Sequence of chain 1.C:
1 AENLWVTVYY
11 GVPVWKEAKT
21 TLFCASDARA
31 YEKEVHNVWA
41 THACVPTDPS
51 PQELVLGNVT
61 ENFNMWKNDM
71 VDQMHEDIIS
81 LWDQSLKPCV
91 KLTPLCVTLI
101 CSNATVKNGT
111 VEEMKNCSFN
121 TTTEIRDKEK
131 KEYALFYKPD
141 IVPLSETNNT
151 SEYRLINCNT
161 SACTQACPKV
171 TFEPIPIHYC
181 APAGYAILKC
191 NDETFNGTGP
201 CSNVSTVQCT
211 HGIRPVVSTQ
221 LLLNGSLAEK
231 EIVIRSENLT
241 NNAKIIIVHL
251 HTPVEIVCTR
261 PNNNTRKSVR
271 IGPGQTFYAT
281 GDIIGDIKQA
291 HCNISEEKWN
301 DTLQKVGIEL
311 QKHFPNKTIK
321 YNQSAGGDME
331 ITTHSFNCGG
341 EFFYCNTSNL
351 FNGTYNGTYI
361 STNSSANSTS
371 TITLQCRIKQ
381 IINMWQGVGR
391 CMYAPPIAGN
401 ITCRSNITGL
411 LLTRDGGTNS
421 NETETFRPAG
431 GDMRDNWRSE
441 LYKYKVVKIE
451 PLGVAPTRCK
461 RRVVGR

Binding-site contacts:
Ligand atom N2 contacts residue ASN293 of chain 1.C at 3.0 Å (h-bond).
Ligand atom C5 contacts residue THR371 of chain 1.C at 4.1 Å.
Ligand atom O5 contacts residue THR373 of chain 1.C at 3.4 Å (h-bond).
Ligand atom C3 contacts residue HIS291 of chain 1.C at 4.3 Å.
Ligand atom C2 contacts residue HIS291 of chain 1.C at 4.0 Å.
Ligand atom C3 contacts residue ASN293 of chain 1.C at 3.8 Å.
Ligand atom C8 contacts residue VAL257 of chain 1.C at 3.9 Å (hydrophobic).
Ligand atom O6 contacts residue THR371 of chain 1.C at 2.9 Å (h-bond).
Ligand atom C6 contacts residue THR371 of chain 1.C at 3.8 Å.
Ligand atom C7 contacts residue HIS291 of chain 1.C at 4.4 Å.
Ligand atom O5 contacts residue THR371 of chain 1.C at 3.0 Å (h-bond).
Ligand atom C1 contacts residue ASN293 of chain 1.C at 1.4 Å.
Ligand atom N2 contacts residue HIS291 of chain 1.C at 3.6 Å (h-bond).
Ligand atom C8 contacts residue THR259 of chain 1.C at 4.0 Å.
Ligand atom C1 contacts residue THR373 of chain 1.C at 4.2 Å.
Ligand atom O6 contacts residue THR373 of chain 1.C at 3.9 Å.
Ligand atom C7 contacts residue VAL257 of chain 1.C at 4.3 Å (hydrophobic).
Ligand atom C4 contacts residue ASN293 of chain 1.C at 4.2 Å.
Ligand atom O5 contacts residue ASN293 of chain 1.C at 2.3 Å (h-bond).
Ligand atom O7 contacts residue VAL257 of chain 1.C at 4.0 Å.
Ligand atom C6 contacts residue THR373 of chain 1.C at 3.6 Å.
Ligand atom C1 contacts residue THR371 of chain 1.C at 4.0 Å.
Ligand atom O7 contacts residue ASN293 of chain 1.C at 2.8 Å (h-bond).
Ligand atom C7 contacts residue ASN293 of chain 1.C at 3.2 Å.
Ligand atom C5 contacts residue ASN293 of chain 1.C at 3.7 Å.
Ligand atom C5 contacts residue THR373 of chain 1.C at 3.9 Å.
Ligand atom C1 contacts residue HIS291 of chain 1.C at 3.6 Å.
Ligand atom C2 contacts residue ASN293 of chain 1.C at 2.5 Å.

This small molecule binds to this protein.
Small molecule (SMILES): CC(=O)N[C@H]1[C@H](O[C@H]2[C@H](O)[C@@H](NC(C)=O)CO[C@@H]2CO)O[C@H](CO)[C@@H](O[C@@H]2O[C@H](CO)[C@@H](O)[C@H](O)[C@@H]2O)[C@@H]1O